Sequence of chain 1.A:
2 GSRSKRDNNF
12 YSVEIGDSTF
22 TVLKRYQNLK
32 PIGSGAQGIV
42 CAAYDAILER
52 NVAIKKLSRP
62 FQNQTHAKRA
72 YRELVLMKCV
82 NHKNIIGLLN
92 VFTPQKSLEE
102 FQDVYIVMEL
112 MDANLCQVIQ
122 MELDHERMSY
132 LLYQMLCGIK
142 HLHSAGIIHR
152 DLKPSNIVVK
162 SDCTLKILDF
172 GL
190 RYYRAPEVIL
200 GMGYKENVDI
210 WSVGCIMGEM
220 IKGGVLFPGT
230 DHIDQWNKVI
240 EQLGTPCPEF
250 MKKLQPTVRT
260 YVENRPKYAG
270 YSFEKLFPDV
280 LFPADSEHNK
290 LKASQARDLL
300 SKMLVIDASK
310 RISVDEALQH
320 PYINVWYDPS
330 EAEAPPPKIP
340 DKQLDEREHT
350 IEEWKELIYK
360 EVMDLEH

Binding-site contacts:
Ligand atom C4' contacts residue SER35 of chain 1.A at 3.9 Å.
Ligand atom N6 contacts residue ILE87 of chain 1.A at 3.8 Å.
Ligand atom C5' contacts residue SER35 of chain 1.A at 3.5 Å.
Ligand atom C5 contacts residue LEU169 of chain 1.A at 4.0 Å (hydrophobic).
Ligand atom N1 contacts residue GLU110 of chain 1.A at 3.9 Å.
Ligand atom C8 contacts residue VAL41 of chain 1.A at 3.8 Å (hydrophobic).
Ligand atom O1A contacts residue GLY39 of chain 1.A at 3.7 Å.
Ligand atom C2 contacts residue ILE33 of chain 1.A at 3.8 Å (hydrophobic).
Ligand atom O3A contacts residue GLY36 of chain 1.A at 3.7 Å.
Ligand atom C3' contacts residue SER156 of chain 1.A at 3.4 Å.
Ligand atom O2A contacts residue LYS56 of chain 1.A at 2.9 Å (salt-bridge).
Ligand atom O4' contacts residue VAL41 of chain 1.A at 3.7 Å.
Ligand atom N6 contacts residue LEU169 of chain 1.A at 3.9 Å.
Ligand atom PA contacts residue LYS56 of chain 1.A at 3.5 Å.
Ligand atom N1 contacts residue MET112 of chain 1.A at 3.0 Å (h-bond).
Ligand atom O5' contacts residue VAL41 of chain 1.A at 3.8 Å.
Ligand atom N7 contacts residue LEU169 of chain 1.A at 3.6 Å.
Ligand atom O1A contacts residue VAL41 of chain 1.A at 3.9 Å.
Ligand atom O3' contacts residue ASN115 of chain 1.A at 3.0 Å (h-bond).
Ligand atom N1 contacts residue LEU111 of chain 1.A at 4.0 Å.
Ligand atom C6 contacts residue GLU110 of chain 1.A at 3.9 Å.
Ligand atom O2B contacts residue ASP170 of chain 1.A at 3.6 Å (salt-bridge).
Ligand atom N6 contacts residue ALA54 of chain 1.A at 3.6 Å.
Ligand atom N3 contacts residue ILE33 of chain 1.A at 3.6 Å.
Ligand atom O1B contacts residue SER156 of chain 1.A at 2.8 Å (h-bond).
Ligand atom O2A contacts residue LEU169 of chain 1.A at 4.0 Å.
Ligand atom O2' contacts residue ASN115 of chain 1.A at 3.1 Å (h-bond).
Ligand atom C2 contacts residue MET112 of chain 1.A at 3.3 Å (hydrophobic).
Ligand atom N6 contacts residue GLU110 of chain 1.A at 3.0 Å (salt-bridge).
Ligand atom C2 contacts residue LEU111 of chain 1.A at 3.9 Å (hydrophobic).
Ligand atom N6 contacts residue MET109 of chain 1.A at 3.6 Å.
Ligand atom N1 contacts residue ALA54 of chain 1.A at 3.9 Å.
Ligand atom O1A contacts residue LYS56 of chain 1.A at 3.1 Å (salt-bridge).
Ligand atom C8 contacts residue LEU169 of chain 1.A at 3.5 Å (hydrophobic).
Ligand atom O2B contacts residue SER156 of chain 1.A at 3.6 Å.
Ligand atom O2B contacts residue ASN157 of chain 1.A at 3.0 Å.
Ligand atom O4' contacts residue GLY34 of chain 1.A at 3.6 Å.
Ligand atom O3' contacts residue SER156 of chain 1.A at 2.7 Å (h-bond).
Ligand atom O1A contacts residue GLY36 of chain 1.A at 3.7 Å.
Ligand atom C6 contacts residue ALA54 of chain 1.A at 3.6 Å (hydrophobic).

A protein and the small-molecule ligand that binds it are described below.
Small molecule (SMILES): Nc1ncnc2c1ncn2[C@@H]1O[C@H](CO[P](=O)(O)O[P](=O)(O)NP(=O)(O)O)[C@@H](O)[C@H]1O